Sequence of chain 1.B:
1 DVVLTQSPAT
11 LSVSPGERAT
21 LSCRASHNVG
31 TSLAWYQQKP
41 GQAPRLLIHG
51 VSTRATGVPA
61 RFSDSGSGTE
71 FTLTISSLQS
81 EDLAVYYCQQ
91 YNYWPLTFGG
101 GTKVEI

Sequence of chain 1.C:
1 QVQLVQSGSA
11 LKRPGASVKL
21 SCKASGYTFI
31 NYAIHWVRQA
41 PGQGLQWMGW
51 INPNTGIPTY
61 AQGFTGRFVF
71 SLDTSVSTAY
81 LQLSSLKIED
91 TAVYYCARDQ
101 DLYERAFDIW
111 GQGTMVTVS

The protein below binds the small molecule below.
Small molecule (SMILES): CC(=O)N[C@H]1[C@H](O[C@H]2[C@H](O)[C@@H](NC(C)=O)CO[C@@H]2CO)O[C@H](CO)[C@@H](O[C@@H]2O[C@H](CO)[C@@H](O)[C@H](O)[C@@H]2O)[C@@H]1O

Sequence of chain 1.A:
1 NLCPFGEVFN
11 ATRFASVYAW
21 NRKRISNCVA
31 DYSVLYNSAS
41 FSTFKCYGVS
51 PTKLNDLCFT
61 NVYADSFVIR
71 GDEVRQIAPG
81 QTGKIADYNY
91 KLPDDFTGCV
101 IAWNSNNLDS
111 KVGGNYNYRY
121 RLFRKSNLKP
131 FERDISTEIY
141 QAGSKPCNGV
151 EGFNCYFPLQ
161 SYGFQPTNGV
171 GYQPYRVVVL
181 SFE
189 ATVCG

Binding-site contacts:
Ligand atom O4 contacts residue GLN62 of chain 1.C at 4.1 Å.
Ligand atom C8 contacts residue ASN10 of chain 1.A at 4.3 Å.
Ligand atom C2 contacts residue TRP94 of chain 1.B at 4.3 Å (hydrophobic).
Ligand atom C3 contacts residue ASP1 of chain 1.B at 4.1 Å.
Ligand atom C8 contacts residue GLY6 of chain 1.A at 3.3 Å.
Ligand atom N2 contacts residue ASN10 of chain 1.A at 2.8 Å (h-bond).
Ligand atom C3 contacts residue ASN10 of chain 1.A at 3.7 Å.
Ligand atom C8 contacts residue VAL2 of chain 1.B at 4.1 Å (hydrophobic).
Ligand atom C2 contacts residue GLY6 of chain 1.A at 4.3 Å.
Ligand atom C1 contacts residue ASN10 of chain 1.A at 1.4 Å.
Ligand atom O5 contacts residue TRP94 of chain 1.B at 4.3 Å.
Ligand atom C8 contacts residue GLU7 of chain 1.A at 4.4 Å.
Ligand atom O7 contacts residue VAL2 of chain 1.B at 4.0 Å.
Ligand atom C2 contacts residue ASP1 of chain 1.B at 4.2 Å.
Ligand atom C1 contacts residue TRP94 of chain 1.B at 4.0 Å (hydrophobic).
Ligand atom O3 contacts residue ASP1 of chain 1.B at 3.0 Å (salt-bridge).
Ligand atom C3 contacts residue GLN62 of chain 1.C at 4.0 Å.
Ligand atom C7 contacts residue TRP94 of chain 1.B at 4.3 Å (hydrophobic).
Ligand atom C2 contacts residue ASN10 of chain 1.A at 2.4 Å.
Ligand atom N2 contacts residue GLY6 of chain 1.A at 3.4 Å (h-bond).
Ligand atom C5 contacts residue ASN10 of chain 1.A at 3.7 Å.
Ligand atom O6 contacts residue ASP1 of chain 1.B at 4.3 Å.
Ligand atom C6 contacts residue ASP1 of chain 1.B at 4.3 Å.
Ligand atom O5 contacts residue GLN62 of chain 1.C at 4.2 Å.
Ligand atom O7 contacts residue ASP1 of chain 1.B at 3.4 Å.
Ligand atom C4 contacts residue ASN10 of chain 1.A at 4.2 Å.
Ligand atom C8 contacts residue HIS27 of chain 1.B at 3.5 Å.
Ligand atom O7 contacts residue ASN10 of chain 1.A at 3.3 Å (h-bond).
Ligand atom O7 contacts residue PRO95 of chain 1.B at 4.1 Å.
Ligand atom O6 contacts residue GLN62 of chain 1.C at 4.2 Å.
Ligand atom C7 contacts residue ASP1 of chain 1.B at 3.9 Å.
Ligand atom C1 contacts residue GLY6 of chain 1.A at 4.0 Å.
Ligand atom O7 contacts residue TYR93 of chain 1.B at 4.4 Å.
Ligand atom N2 contacts residue ASP1 of chain 1.B at 4.0 Å.
Ligand atom O7 contacts residue TRP94 of chain 1.B at 3.4 Å (h-bond).
Ligand atom C7 contacts residue GLY6 of chain 1.A at 3.4 Å.
Ligand atom O3 contacts residue GLN62 of chain 1.C at 3.8 Å.
Ligand atom O5 contacts residue ASN10 of chain 1.A at 2.4 Å (h-bond).
Ligand atom C7 contacts residue ASN10 of chain 1.A at 3.2 Å.
Ligand atom O7 contacts residue GLY6 of chain 1.A at 4.2 Å.